Sequence of chain 1.J:
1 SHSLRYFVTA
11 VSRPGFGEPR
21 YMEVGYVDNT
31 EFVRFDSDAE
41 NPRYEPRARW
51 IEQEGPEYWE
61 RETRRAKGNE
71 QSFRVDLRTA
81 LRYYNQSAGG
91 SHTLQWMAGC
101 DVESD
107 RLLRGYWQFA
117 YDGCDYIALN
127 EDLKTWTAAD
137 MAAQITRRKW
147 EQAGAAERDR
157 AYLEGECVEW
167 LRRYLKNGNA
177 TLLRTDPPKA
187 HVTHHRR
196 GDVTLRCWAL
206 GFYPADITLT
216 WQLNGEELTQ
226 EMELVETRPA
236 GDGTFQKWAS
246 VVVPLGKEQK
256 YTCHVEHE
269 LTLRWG

Binding-site contacts:
Ligand atom CG contacts residue TRP96 of chain 1.J at 3.5 Å (hydrophobic).
Ligand atom N contacts residue TYR158 of chain 1.J at 3.2 Å (h-bond).
Ligand atom NH1 contacts residue PHE73 of chain 1.J at 3.3 Å.
Ligand atom N contacts residue EDO1 of chain 1.U at 3.1 Å.
Ligand atom O contacts residue TRP96 of chain 1.J at 3.5 Å.
Ligand atom C contacts residue TYR158 of chain 1.J at 3.5 Å (hydrophobic).
Ligand atom O contacts residue TRP146 of chain 1.J at 2.5 Å (h-bond).
Ligand atom N contacts residue TYR6 of chain 1.J at 3.2 Å.
Ligand atom O contacts residue TYR6 of chain 1.J at 3.4 Å.
Ligand atom O contacts residue ASN69 of chain 1.J at 2.9 Å (h-bond).
Ligand atom NH2 contacts residue ASP76 of chain 1.J at 2.6 Å (salt-bridge).
Ligand atom CA contacts residue ARG65 of chain 1.J at 3.2 Å.
Ligand atom CA contacts residue ASN69 of chain 1.J at 3.5 Å.
Ligand atom CD contacts residue TYR158 of chain 1.J at 3.3 Å (hydrophobic).
Ligand atom CZ contacts residue ASP76 of chain 1.J at 3.0 Å.
Ligand atom O contacts residue LYS145 of chain 1.J at 3.5 Å (salt-bridge).
Ligand atom CA contacts residue TYR6 of chain 1.J at 3.5 Å (hydrophobic).
Ligand atom N contacts residue ASN69 of chain 1.J at 2.8 Å (h-bond).
Ligand atom C contacts residue TYR6 of chain 1.J at 3.4 Å (hydrophobic).
Ligand atom N contacts residue TRP166 of chain 1.J at 3.5 Å.
Ligand atom CA contacts residue TYR158 of chain 1.J at 3.2 Å (hydrophobic).
Ligand atom CB contacts residue TRP113 of chain 1.J at 3.5 Å (hydrophobic).
Ligand atom CZ contacts residue ALA151 of chain 1.J at 3.5 Å (hydrophobic).
Ligand atom N contacts residue ASP76 of chain 1.J at 3.1 Å (salt-bridge).
Ligand atom CB contacts residue ARG154 of chain 1.J at 3.3 Å.
Ligand atom CA contacts residue TYR6 of chain 1.J at 3.3 Å (hydrophobic).
Ligand atom C contacts residue TYR158 of chain 1.J at 3.2 Å (hydrophobic).
Ligand atom OXT contacts residue THR142 of chain 1.J at 3.0 Å (h-bond).
Ligand atom OXT contacts residue TYR83 of chain 1.J at 3.1 Å (h-bond).
Ligand atom O contacts residue ARG65 of chain 1.J at 2.7 Å (salt-bridge).
Ligand atom N contacts residue TYR170 of chain 1.J at 3.0 Å (h-bond).
Ligand atom CD contacts residue TRP96 of chain 1.J at 3.5 Å (hydrophobic).
Ligand atom CD1 contacts residue GLU62 of chain 1.J at 3.3 Å.
Ligand atom O contacts residue ARG65 of chain 1.J at 3.4 Å (salt-bridge).
Ligand atom C contacts residue ARG65 of chain 1.J at 3.1 Å.
Ligand atom O contacts residue TYR158 of chain 1.J at 2.5 Å (h-bond).
Ligand atom NH1 contacts residue ASP76 of chain 1.J at 2.7 Å (salt-bridge).
Ligand atom CG1 contacts residue GLU62 of chain 1.J at 3.2 Å.
Ligand atom CE2 contacts residue ALA151 of chain 1.J at 3.5 Å (hydrophobic).
Ligand atom N contacts residue ARG65 of chain 1.J at 2.8 Å (salt-bridge).

The protein below binds the small molecule below.
Small molecule (SMILES): CC[C@H](C)[C@H](N)C(=O)NCC(=O)N1CCC[C@H]1C(=O)NCC(=O)N[C@@H](CCCN=C(N)N)C(=O)N[C@@H](C)C(=O)N[C@@H](Cc1ccccc1)C(=O)N[C@@H](Cc1ccc(O)cc1)C(=O)N[C@H](C(=O)O)C(C)C